Binding-site contacts:
Ligand atom C3 contacts residue ASN17 of chain 1.C at 3.9 Å.
Ligand atom C2 contacts residue ASN17 of chain 1.C at 2.5 Å.
Ligand atom C8 contacts residue CYS15 of chain 1.C at 3.5 Å (hydrophobic).
Ligand atom N2 contacts residue CYS15 of chain 1.C at 3.8 Å.
Ligand atom O5 contacts residue ASN17 of chain 1.C at 2.4 Å (h-bond).
Ligand atom O7 contacts residue ASN17 of chain 1.C at 3.3 Å (h-bond).
Ligand atom C8 contacts residue VAL16 of chain 1.C at 4.4 Å (hydrophobic).
Ligand atom C8 contacts residue ASN17 of chain 1.C at 4.5 Å.
Ligand atom C1 contacts residue ASN17 of chain 1.C at 1.5 Å.
Ligand atom C7 contacts residue CYS15 of chain 1.C at 4.1 Å (hydrophobic).
Ligand atom C5 contacts residue ASN17 of chain 1.C at 3.8 Å.
Ligand atom C7 contacts residue ASN17 of chain 1.C at 3.3 Å.
Ligand atom N2 contacts residue ASN17 of chain 1.C at 2.9 Å (h-bond).
Ligand atom C4 contacts residue ASN17 of chain 1.C at 4.3 Å.

This small molecule binds to this protein.
Small molecule (SMILES): CC(=O)N[C@@H]1[C@@H](O)[C@H](O)[C@@H](CO)O[C@H]1O

Sequence of chain 1.C:
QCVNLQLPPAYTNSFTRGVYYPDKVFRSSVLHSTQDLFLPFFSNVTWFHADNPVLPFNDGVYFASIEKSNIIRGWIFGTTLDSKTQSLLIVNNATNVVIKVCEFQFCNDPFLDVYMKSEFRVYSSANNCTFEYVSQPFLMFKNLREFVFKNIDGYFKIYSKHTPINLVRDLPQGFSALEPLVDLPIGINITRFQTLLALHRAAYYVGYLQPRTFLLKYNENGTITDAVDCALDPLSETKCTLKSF